Sequence of chain 1.J:
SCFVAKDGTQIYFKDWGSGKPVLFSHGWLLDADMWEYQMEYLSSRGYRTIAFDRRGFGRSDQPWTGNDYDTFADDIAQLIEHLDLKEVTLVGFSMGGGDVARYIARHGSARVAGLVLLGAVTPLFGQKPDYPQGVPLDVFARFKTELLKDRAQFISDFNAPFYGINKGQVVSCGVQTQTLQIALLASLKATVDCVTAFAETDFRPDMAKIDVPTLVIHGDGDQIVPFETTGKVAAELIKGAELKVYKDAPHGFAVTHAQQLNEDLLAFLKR

Sequence of chain 1.L:
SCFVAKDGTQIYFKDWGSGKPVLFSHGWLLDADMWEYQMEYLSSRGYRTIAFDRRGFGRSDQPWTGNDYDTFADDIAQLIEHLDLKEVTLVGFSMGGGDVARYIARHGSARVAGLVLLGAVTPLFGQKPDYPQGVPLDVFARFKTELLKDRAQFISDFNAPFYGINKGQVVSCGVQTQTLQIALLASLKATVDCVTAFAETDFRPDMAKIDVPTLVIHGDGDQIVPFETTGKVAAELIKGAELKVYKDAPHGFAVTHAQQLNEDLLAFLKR

Binding-site contacts:
Ligand atom O5 contacts residue CYS174 of chain 1.L at 4.3 Å.
Ligand atom N5 contacts residue CYS174 of chain 1.K at 3.3 Å.
Ligand atom C7 contacts residue CYS174 of chain 1.J at 1.8 Å (hydrophobic).
Ligand atom N6 contacts residue CYS174 of chain 1.L at 3.5 Å (h-bond).
Ligand atom O2 contacts residue CYS174 of chain 1.J at 3.9 Å.
Ligand atom C14 contacts residue CYS174 of chain 1.L at 2.8 Å (hydrophobic).
Ligand atom C5 contacts residue CYS174 of chain 1.J at 4.3 Å (hydrophobic).
Ligand atom C15 contacts residue GLN177 of chain 1.L at 4.1 Å.
Ligand atom C10 contacts residue CYS174 of chain 1.K at 2.8 Å (hydrophobic).
Ligand atom C11 contacts residue CYS174 of chain 1.K at 1.8 Å (hydrophobic).
Ligand atom O6 contacts residue CYS174 of chain 1.L at 3.4 Å.
Ligand atom O4 contacts residue CYS174 of chain 1.K at 3.6 Å.
Ligand atom N4 contacts residue CYS174 of chain 1.J at 2.9 Å (h-bond).
Ligand atom C15 contacts residue CYS174 of chain 1.L at 1.8 Å (hydrophobic).
Ligand atom O6 contacts residue THR178 of chain 1.L at 4.0 Å.
Ligand atom C6 contacts residue CYS174 of chain 1.J at 2.8 Å (hydrophobic).
Ligand atom C7 contacts residue GLN177 of chain 1.J at 4.1 Å.

The protein below binds the small molecule below.
Small molecule (SMILES): O=C(CI)NCC(=O)N1CN(C(=O)CNC(=O)CI)CN(C(=O)CNC(=O)CI)C1

Sequence of chain 1.K:
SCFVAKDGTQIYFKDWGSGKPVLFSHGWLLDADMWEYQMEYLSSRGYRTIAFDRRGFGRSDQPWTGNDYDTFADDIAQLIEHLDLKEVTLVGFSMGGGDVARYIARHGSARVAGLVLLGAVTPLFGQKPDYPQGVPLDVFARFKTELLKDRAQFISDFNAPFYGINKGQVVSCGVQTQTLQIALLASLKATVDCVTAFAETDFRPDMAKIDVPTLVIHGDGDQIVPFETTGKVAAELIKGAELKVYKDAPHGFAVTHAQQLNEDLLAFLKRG